Sequence of chain 1.A:
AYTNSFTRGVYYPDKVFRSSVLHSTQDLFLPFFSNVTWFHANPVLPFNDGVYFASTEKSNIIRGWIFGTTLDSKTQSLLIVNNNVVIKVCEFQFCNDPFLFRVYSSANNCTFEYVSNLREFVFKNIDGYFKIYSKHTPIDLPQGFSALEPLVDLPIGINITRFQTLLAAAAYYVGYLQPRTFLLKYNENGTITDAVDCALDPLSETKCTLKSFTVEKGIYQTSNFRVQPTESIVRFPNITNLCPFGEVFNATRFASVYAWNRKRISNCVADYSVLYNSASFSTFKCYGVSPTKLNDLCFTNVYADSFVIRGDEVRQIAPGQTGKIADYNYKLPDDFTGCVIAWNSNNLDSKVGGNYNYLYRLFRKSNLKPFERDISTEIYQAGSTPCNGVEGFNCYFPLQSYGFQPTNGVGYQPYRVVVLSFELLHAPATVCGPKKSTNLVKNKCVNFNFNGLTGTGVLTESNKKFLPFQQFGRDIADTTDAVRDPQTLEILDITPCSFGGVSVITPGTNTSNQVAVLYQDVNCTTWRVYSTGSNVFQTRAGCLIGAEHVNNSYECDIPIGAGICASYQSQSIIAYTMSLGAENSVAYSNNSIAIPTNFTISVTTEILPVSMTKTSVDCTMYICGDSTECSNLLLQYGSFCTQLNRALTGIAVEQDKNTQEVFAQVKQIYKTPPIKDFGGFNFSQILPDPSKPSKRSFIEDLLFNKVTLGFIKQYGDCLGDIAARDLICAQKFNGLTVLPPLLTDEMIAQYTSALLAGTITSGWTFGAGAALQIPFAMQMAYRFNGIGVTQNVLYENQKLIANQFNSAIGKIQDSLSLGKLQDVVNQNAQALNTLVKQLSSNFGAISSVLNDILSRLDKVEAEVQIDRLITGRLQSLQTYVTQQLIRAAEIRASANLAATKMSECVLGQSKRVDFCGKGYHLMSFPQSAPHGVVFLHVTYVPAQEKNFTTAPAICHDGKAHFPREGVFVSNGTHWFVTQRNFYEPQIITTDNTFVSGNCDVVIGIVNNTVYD

Binding-site contacts:
Ligand atom N2 contacts residue ASN616 of chain 1.C at 2.9 Å (h-bond).
Ligand atom C2 contacts residue ASN616 of chain 1.C at 2.5 Å.
Ligand atom O7 contacts residue GLN644 of chain 1.C at 4.4 Å.
Ligand atom C1 contacts residue THR618 of chain 1.C at 4.4 Å.
Ligand atom C8 contacts residue ILE826 of chain 1.A at 4.2 Å (hydrophobic).
Ligand atom C3 contacts residue ASN616 of chain 1.C at 3.8 Å.
Ligand atom C8 contacts residue THR645 of chain 1.C at 4.5 Å.
Ligand atom C4 contacts residue ASN616 of chain 1.C at 4.2 Å.
Ligand atom O5 contacts residue THR618 of chain 1.C at 3.6 Å.
Ligand atom O5 contacts residue ASN616 of chain 1.C at 2.3 Å (h-bond).
Ligand atom O7 contacts residue ASN616 of chain 1.C at 3.7 Å.
Ligand atom C6 contacts residue THR618 of chain 1.C at 3.7 Å.
Ligand atom C5 contacts residue ASN616 of chain 1.C at 3.6 Å.
Ligand atom C5 contacts residue THR618 of chain 1.C at 4.0 Å.
Ligand atom C7 contacts residue ASN616 of chain 1.C at 3.5 Å.
Ligand atom C1 contacts residue ASN616 of chain 1.C at 1.4 Å.

This protein binds this small molecule.
Small molecule (SMILES): CC(=O)N[C@@H]1[C@@H](O)[C@H](O)[C@@H](CO)O[C@H]1O

Sequence of chain 1.C:
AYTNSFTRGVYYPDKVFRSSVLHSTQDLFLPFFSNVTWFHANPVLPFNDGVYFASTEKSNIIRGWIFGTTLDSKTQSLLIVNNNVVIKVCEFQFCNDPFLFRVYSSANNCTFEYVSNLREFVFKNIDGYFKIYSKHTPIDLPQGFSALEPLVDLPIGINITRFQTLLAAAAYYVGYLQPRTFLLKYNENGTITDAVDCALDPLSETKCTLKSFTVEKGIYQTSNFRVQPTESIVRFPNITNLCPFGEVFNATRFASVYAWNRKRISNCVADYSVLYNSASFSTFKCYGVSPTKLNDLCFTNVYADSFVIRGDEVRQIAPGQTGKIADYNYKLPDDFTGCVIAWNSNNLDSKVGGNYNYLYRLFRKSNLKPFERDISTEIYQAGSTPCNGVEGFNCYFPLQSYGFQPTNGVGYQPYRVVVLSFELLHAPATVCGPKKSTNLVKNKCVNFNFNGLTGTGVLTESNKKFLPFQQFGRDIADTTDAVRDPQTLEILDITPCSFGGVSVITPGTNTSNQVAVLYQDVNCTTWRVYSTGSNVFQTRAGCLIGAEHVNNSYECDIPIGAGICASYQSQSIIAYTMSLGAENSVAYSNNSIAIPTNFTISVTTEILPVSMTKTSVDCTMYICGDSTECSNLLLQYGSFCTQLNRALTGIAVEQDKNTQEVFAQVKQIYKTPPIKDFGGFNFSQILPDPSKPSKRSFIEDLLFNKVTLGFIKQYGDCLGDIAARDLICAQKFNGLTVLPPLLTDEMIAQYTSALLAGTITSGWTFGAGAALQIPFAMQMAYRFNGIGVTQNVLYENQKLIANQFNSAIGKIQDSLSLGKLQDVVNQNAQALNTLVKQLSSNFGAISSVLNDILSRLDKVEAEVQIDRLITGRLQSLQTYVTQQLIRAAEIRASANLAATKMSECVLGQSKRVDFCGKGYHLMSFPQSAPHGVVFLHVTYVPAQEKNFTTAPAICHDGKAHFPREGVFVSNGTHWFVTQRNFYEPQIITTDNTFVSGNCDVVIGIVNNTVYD